Sequence of chain 1.D:
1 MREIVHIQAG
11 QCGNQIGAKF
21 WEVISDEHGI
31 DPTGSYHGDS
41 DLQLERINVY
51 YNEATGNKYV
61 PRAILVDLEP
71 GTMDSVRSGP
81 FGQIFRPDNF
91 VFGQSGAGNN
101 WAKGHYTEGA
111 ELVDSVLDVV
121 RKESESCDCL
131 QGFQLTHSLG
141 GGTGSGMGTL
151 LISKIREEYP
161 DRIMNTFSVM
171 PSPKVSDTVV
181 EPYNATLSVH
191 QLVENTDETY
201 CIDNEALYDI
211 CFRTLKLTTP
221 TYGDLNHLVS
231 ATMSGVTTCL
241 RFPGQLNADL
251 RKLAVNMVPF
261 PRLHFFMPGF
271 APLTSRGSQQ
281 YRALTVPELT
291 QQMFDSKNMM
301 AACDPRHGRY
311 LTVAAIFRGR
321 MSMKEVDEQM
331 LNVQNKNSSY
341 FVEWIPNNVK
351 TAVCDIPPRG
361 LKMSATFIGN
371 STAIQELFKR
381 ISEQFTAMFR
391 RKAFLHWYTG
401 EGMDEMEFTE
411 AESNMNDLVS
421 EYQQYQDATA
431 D

Binding-site contacts:
Ligand atom C7 contacts residue ALA231 of chain 1.D at 3.3 Å (hydrophobic).
Ligand atom O contacts residue ARG318 of chain 1.D at 4.0 Å.
Ligand atom C1 contacts residue ALA231 of chain 1.D at 3.6 Å (hydrophobic).
Ligand atom S contacts residue PRO358 of chain 1.D at 3.8 Å.
Ligand atom C3 contacts residue PRO358 of chain 1.D at 3.9 Å (hydrophobic).
Ligand atom C1 contacts residue PRO358 of chain 1.D at 3.9 Å (hydrophobic).
Ligand atom C7 contacts residue PHE270 of chain 1.D at 3.6 Å (hydrophobic).
Ligand atom C4 contacts residue SER234 of chain 1.D at 3.8 Å.
Ligand atom C6 contacts residue ALA231 of chain 1.D at 3.7 Å (hydrophobic).
Ligand atom C3 contacts residue ALA231 of chain 1.D at 3.6 Å (hydrophobic).
Ligand atom C5 contacts residue GLU27 of chain 1.D at 4.0 Å.
Ligand atom S contacts residue ARG318 of chain 1.D at 4.0 Å.
Ligand atom C contacts residue LEU361 of chain 1.D at 4.0 Å (hydrophobic).
Ligand atom C5 contacts residue ARG318 of chain 1.D at 3.7 Å.
Ligand atom S contacts residue ALA231 of chain 1.D at 4.0 Å.
Ligand atom C7 contacts residue GLY235 of chain 1.D at 3.9 Å.
Ligand atom O1 contacts residue GLY235 of chain 1.D at 3.0 Å.
Ligand atom O1 contacts residue THR366 of chain 1.D at 3.6 Å.
Ligand atom C2 contacts residue PRO358 of chain 1.D at 4.0 Å (hydrophobic).
Ligand atom O contacts residue SER364 of chain 1.D at 2.7 Å (h-bond).
Ligand atom C4 contacts residue VAL23 of chain 1.D at 4.0 Å (hydrophobic).
Ligand atom C2 contacts residue ALA231 of chain 1.D at 3.3 Å (hydrophobic).
Ligand atom S contacts residue SER364 of chain 1.D at 4.0 Å.
Ligand atom C6 contacts residue PRO358 of chain 1.D at 3.5 Å (hydrophobic).
Ligand atom C5 contacts residue ALA231 of chain 1.D at 3.6 Å (hydrophobic).
Ligand atom O1 contacts residue ALA231 of chain 1.D at 4.1 Å.
Ligand atom C4 contacts residue ALA231 of chain 1.D at 3.7 Å (hydrophobic).
Ligand atom O1 contacts residue SER234 of chain 1.D at 4.0 Å.
Ligand atom C5 contacts residue PRO358 of chain 1.D at 3.6 Å (hydrophobic).
Ligand atom C contacts residue PHE270 of chain 1.D at 3.5 Å (hydrophobic).
Ligand atom N contacts residue PHE270 of chain 1.D at 3.9 Å.
Ligand atom C4 contacts residue PRO358 of chain 1.D at 3.7 Å (hydrophobic).
Ligand atom O contacts residue PRO358 of chain 1.D at 3.3 Å.
Ligand atom O contacts residue THR366 of chain 1.D at 4.0 Å.
Ligand atom O1 contacts residue ARG318 of chain 1.D at 2.9 Å (salt-bridge).
Ligand atom C5 contacts residue SER234 of chain 1.D at 3.5 Å.
Ligand atom C4 contacts residue GLU27 of chain 1.D at 3.7 Å.
Ligand atom C contacts residue PRO272 of chain 1.D at 3.8 Å (hydrophobic).
Ligand atom C7 contacts residue THR366 of chain 1.D at 3.3 Å.
Ligand atom S contacts residue THR366 of chain 1.D at 3.8 Å.

A protein and the small-molecule ligand that binds it are described below.
Small molecule (SMILES): CNc1ccccc1S(C)(=O)=O